Binding-site contacts:
Ligand atom C5 contacts residue ASN38 of chain 1.P at 3.5 Å.
Ligand atom O3 contacts residue SER39 of chain 1.P at 3.7 Å.
Ligand atom C7 contacts residue DMU1 of chain 1.JG at 3.4 Å.
Ligand atom C57 contacts residue DMU1 of chain 1.UF at 4.0 Å.
Ligand atom O3 contacts residue PHE37 of chain 1.P at 4.0 Å.
Ligand atom C1 contacts residue THR41 of chain 1.P at 4.0 Å.
Ligand atom C1 contacts residue SER39 of chain 1.P at 4.0 Å.
Ligand atom C4 contacts residue DMU1 of chain 1.UF at 3.9 Å.
Ligand atom C22 contacts residue TYR45 of chain 1.W at 4.0 Å (hydrophobic).
Ligand atom C31 contacts residue TYR45 of chain 1.W at 4.0 Å (hydrophobic).
Ligand atom O49 contacts residue THR41 of chain 1.P at 2.8 Å (h-bond).
Ligand atom O4 contacts residue DMU1 of chain 1.JG at 3.3 Å (h-bond).
Ligand atom O4 contacts residue ASN38 of chain 1.P at 2.9 Å (h-bond).
Ligand atom C25 contacts residue TYR45 of chain 1.W at 3.7 Å (hydrophobic).
Ligand atom O5 contacts residue DMU1 of chain 1.UF at 3.8 Å.
Ligand atom C1 contacts residue TYR45 of chain 1.W at 3.3 Å (hydrophobic).
Ligand atom C6 contacts residue TYR45 of chain 1.W at 4.0 Å (hydrophobic).
Ligand atom C2 contacts residue SER39 of chain 1.P at 3.5 Å.
Ligand atom C40 contacts residue GLY42 of chain 1.W at 3.9 Å.
Ligand atom O49 contacts residue TYR45 of chain 1.W at 2.8 Å (h-bond).
Ligand atom O55 contacts residue MET33 of chain 1.P at 3.9 Å.
Ligand atom O1 contacts residue DMU1 of chain 1.UF at 3.3 Å.
Ligand atom C5 contacts residue DMU1 of chain 1.JG at 3.9 Å.
Ligand atom C3 contacts residue DMU1 of chain 1.UF at 3.2 Å.
Ligand atom O3 contacts residue ASN38 of chain 1.P at 2.4 Å (h-bond).
Ligand atom C34 contacts residue ILE45 of chain 1.P at 3.8 Å (hydrophobic).
Ligand atom O55 contacts residue SER39 of chain 1.P at 3.0 Å (h-bond).
Ligand atom O49 contacts residue SER39 of chain 1.P at 3.3 Å (h-bond).
Ligand atom C40 contacts residue GLY41 of chain 1.W at 4.0 Å.
Ligand atom O7 contacts residue DMU1 of chain 1.UF at 4.0 Å.
Ligand atom O3 contacts residue DMU1 of chain 1.JG at 3.1 Å (h-bond).
Ligand atom C2 contacts residue DMU1 of chain 1.UF at 4.0 Å.
Ligand atom O61 contacts residue DMU1 of chain 1.UF at 3.1 Å (h-bond).
Ligand atom O16 contacts residue TYR45 of chain 1.W at 3.4 Å (h-bond).
Ligand atom O49 contacts residue MET33 of chain 1.P at 3.8 Å.
Ligand atom C43 contacts residue THR37 of chain 1.W at 3.9 Å.
Ligand atom C37 contacts residue GLY41 of chain 1.W at 3.5 Å.
Ligand atom C40 contacts residue LEU38 of chain 1.W at 4.0 Å (hydrophobic).
Ligand atom C37 contacts residue GLY42 of chain 1.W at 3.7 Å.
Ligand atom C10 contacts residue DMU1 of chain 1.UF at 3.7 Å.

Sequence of chain 1.P:
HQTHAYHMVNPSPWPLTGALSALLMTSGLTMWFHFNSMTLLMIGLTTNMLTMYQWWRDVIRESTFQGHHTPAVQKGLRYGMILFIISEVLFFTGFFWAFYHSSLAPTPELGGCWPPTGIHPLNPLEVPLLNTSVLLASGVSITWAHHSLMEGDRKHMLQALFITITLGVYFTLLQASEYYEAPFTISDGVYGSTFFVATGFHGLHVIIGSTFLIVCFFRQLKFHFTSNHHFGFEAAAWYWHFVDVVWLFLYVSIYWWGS

Sequence of chain 1.W:
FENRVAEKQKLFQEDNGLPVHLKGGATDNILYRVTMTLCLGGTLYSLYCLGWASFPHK

A small-molecule ligand and the protein it binds are described below.
Small molecule (SMILES): CCCCCCCCCCO[C@@H]1O[C@H](CO)[C@@H](O[C@H]2O[C@H](CO)[C@@H](O)[C@H](O)[C@H]2O)[C@H](O)[C@H]1O